Binding-site contacts:
Ligand atom C7 contacts residue ASN87 of chain 38.A at 3.1 Å.
Ligand atom C8 contacts residue ASN87 of chain 38.A at 4.3 Å.
Ligand atom C5 contacts residue LEU151 of chain 38.A at 4.1 Å (hydrophobic).
Ligand atom O4 contacts residue LEU151 of chain 38.A at 4.1 Å.
Ligand atom C2 contacts residue ASN87 of chain 38.A at 2.4 Å.
Ligand atom O7 contacts residue ASP85 of chain 38.A at 3.4 Å (salt-bridge).
Ligand atom C6 contacts residue LEU91 of chain 38.A at 3.7 Å (hydrophobic).
Ligand atom O6 contacts residue LEU91 of chain 38.A at 4.1 Å.
Ligand atom C1 contacts residue SER89 of chain 38.A at 4.5 Å.
Ligand atom C7 contacts residue ASP85 of chain 38.A at 4.4 Å.
Ligand atom C3 contacts residue ASN87 of chain 38.A at 3.8 Å.
Ligand atom C4 contacts residue ASN87 of chain 38.A at 4.2 Å.
Ligand atom O7 contacts residue ASN87 of chain 38.A at 3.0 Å (h-bond).
Ligand atom O5 contacts residue ASN87 of chain 38.A at 2.4 Å (h-bond).
Ligand atom C6 contacts residue LEU151 of chain 38.A at 3.8 Å (hydrophobic).
Ligand atom N2 contacts residue ASN87 of chain 38.A at 2.8 Å (h-bond).
Ligand atom C1 contacts residue ASN87 of chain 38.A at 1.4 Å.
Ligand atom C5 contacts residue ASN87 of chain 38.A at 3.7 Å.

A protein and the small-molecule ligand that binds it are described below.
Small molecule (SMILES): CC(=O)N[C@@H]1[C@@H](O)[C@H](O)[C@@H](CO)O[C@H]1O

Sequence of chain 38.A:
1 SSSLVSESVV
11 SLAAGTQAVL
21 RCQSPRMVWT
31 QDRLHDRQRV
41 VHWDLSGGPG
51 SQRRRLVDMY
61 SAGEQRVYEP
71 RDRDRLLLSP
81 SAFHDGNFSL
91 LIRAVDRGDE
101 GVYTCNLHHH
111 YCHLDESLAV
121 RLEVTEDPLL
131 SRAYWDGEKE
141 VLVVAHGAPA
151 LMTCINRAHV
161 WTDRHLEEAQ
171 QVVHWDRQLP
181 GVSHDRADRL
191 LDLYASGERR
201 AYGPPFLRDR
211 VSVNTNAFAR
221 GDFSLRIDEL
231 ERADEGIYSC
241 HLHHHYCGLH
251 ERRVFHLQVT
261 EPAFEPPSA